Binding-site contacts:
Ligand atom C08 contacts residue ILE90 of chain 1.A at 3.5 Å (hydrophobic).
Ligand atom C01 contacts residue SER118 of chain 1.A at 3.4 Å.
Ligand atom C08 contacts residue HIS141 of chain 1.A at 3.7 Å.
Ligand atom C14 contacts residue GLY65 of chain 1.A at 3.9 Å.
Ligand atom N10 contacts residue GLY65 of chain 1.A at 3.5 Å.
Ligand atom C18 contacts residue TRP142 of chain 1.A at 3.8 Å (hydrophobic).
Ligand atom C11 contacts residue GLU89 of chain 1.A at 3.8 Å.
Ligand atom C14 contacts residue ASP140 of chain 1.A at 3.9 Å.
Ligand atom C05 contacts residue ILE90 of chain 1.A at 3.9 Å (hydrophobic).
Ligand atom N10 contacts residue GLU89 of chain 1.A at 2.7 Å (salt-bridge).
Ligand atom N06 contacts residue SER118 of chain 1.A at 2.9 Å (h-bond).
Ligand atom C17 contacts residue HIS141 of chain 1.A at 3.5 Å.
Ligand atom C01 contacts residue ARG145 of chain 1.A at 3.5 Å.
Ligand atom C12 contacts residue TRP142 of chain 1.A at 3.8 Å (hydrophobic).
Ligand atom C14 contacts residue TYR67 of chain 1.A at 3.7 Å (hydrophobic).
Ligand atom C14 contacts residue MET39 of chain 1.A at 3.7 Å (hydrophobic).
Ligand atom C12 contacts residue HIS141 of chain 1.A at 3.6 Å.
Ligand atom C19 contacts residue TRP142 of chain 1.A at 3.7 Å (hydrophobic).
Ligand atom C04 contacts residue HIS141 of chain 1.A at 3.7 Å.
Ligand atom N06 contacts residue ALA117 of chain 1.A at 3.7 Å.
Ligand atom C11 contacts residue GLY65 of chain 1.A at 3.9 Å.
Ligand atom N09 contacts residue GLY65 of chain 1.A at 3.6 Å.
Ligand atom C05 contacts residue SER118 of chain 1.A at 3.9 Å.
Ligand atom C07 contacts residue GLY116 of chain 1.A at 3.7 Å.
Ligand atom C16 contacts residue ASP140 of chain 1.A at 3.6 Å.
Ligand atom C07 contacts residue ILE90 of chain 1.A at 3.7 Å (hydrophobic).
Ligand atom S03 contacts residue TRP142 of chain 1.A at 3.3 Å.
Ligand atom N09 contacts residue ILE90 of chain 1.A at 3.1 Å (h-bond).
Ligand atom N09 contacts residue GLU89 of chain 1.A at 3.4 Å (salt-bridge).
Ligand atom C18 contacts residue PO41 of chain 1.L at 3.7 Å.
Ligand atom C07 contacts residue MET88 of chain 1.A at 3.4 Å (hydrophobic).
Ligand atom C07 contacts residue GLU89 of chain 1.A at 3.8 Å.
Ligand atom C02 contacts residue SER118 of chain 1.A at 3.7 Å.
Ligand atom C04 contacts residue ILE90 of chain 1.A at 3.6 Å (hydrophobic).
Ligand atom C16 contacts residue MET39 of chain 1.A at 3.8 Å (hydrophobic).
Ligand atom N10 contacts residue ILE90 of chain 1.A at 3.8 Å.
Ligand atom C16 contacts residue HIS141 of chain 1.A at 3.8 Å.
Ligand atom C01 contacts residue GLN119 of chain 1.A at 3.3 Å.
Ligand atom C01 contacts residue TRP142 of chain 1.A at 3.9 Å (hydrophobic).
Ligand atom C20 contacts residue TRP142 of chain 1.A at 3.9 Å (hydrophobic).

Sequence of chain 1.A:
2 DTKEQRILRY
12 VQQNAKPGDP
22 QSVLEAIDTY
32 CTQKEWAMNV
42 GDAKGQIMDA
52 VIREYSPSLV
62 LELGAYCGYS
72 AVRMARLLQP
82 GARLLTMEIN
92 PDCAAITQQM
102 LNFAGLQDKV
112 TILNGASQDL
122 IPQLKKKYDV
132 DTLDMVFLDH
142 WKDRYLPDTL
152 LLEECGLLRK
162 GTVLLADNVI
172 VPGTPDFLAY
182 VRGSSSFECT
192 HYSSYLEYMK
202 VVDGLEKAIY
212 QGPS

This protein binds this small molecule.
Small molecule (SMILES): Cc1nc(C)c(-c2cc([C@H](C)c3ccccc3)n[nH]2)s1